Sequence of chain 1.B:
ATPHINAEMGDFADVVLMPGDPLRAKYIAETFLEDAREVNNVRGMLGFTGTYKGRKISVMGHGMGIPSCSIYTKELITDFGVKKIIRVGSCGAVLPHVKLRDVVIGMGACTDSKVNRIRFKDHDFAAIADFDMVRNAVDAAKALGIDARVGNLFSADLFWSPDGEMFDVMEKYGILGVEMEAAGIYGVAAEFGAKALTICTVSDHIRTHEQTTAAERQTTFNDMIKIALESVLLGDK

The small molecule below binds the protein below.
Small molecule (SMILES): Nc1ncnc2c([C@@H]3O[C@H](CO)[C@@H](O)[C@H]3O)n[nH]c12

Sequence of chain 1.C:
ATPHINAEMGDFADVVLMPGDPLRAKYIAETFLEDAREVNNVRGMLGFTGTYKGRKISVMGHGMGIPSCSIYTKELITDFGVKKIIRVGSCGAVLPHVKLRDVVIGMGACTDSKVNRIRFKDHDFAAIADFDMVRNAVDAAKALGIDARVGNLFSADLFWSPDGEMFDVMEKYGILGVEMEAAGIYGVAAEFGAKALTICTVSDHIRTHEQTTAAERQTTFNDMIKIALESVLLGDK

Binding-site contacts:
Ligand atom O2' contacts residue GLU181 of chain 1.B at 2.4 Å (salt-bridge).
Ligand atom N6 contacts residue ASP204 of chain 1.B at 3.1 Å (salt-bridge).
Ligand atom N3 contacts residue MET180 of chain 1.B at 3.5 Å.
Ligand atom C4' contacts residue ARG43 of chain 1.C at 3.6 Å.
Ligand atom O3' contacts residue SO41 of chain 1.E at 2.6 Å (h-bond).
Ligand atom N8 contacts residue SER90 of chain 1.B at 3.1 Å (h-bond).
Ligand atom O4' contacts residue ARG43 of chain 1.C at 3.5 Å (salt-bridge).
Ligand atom N6 contacts residue ILE206 of chain 1.B at 3.7 Å.
Ligand atom N7 contacts residue CYS91 of chain 1.B at 3.6 Å.
Ligand atom O4' contacts residue SER90 of chain 1.B at 3.3 Å (h-bond).
Ligand atom N7 contacts residue ASP204 of chain 1.B at 3.1 Å (salt-bridge).
Ligand atom O2' contacts residue ARG87 of chain 1.B at 3.0 Å (salt-bridge).
Ligand atom C2' contacts residue SO41 of chain 1.E at 3.5 Å.
Ligand atom C6 contacts residue VAL178 of chain 1.B at 3.5 Å (hydrophobic).
Ligand atom O4' contacts residue SO41 of chain 1.E at 3.1 Å (h-bond).
Ligand atom O2' contacts residue GLU179 of chain 1.B at 3.3 Å.
Ligand atom O2' contacts residue MET180 of chain 1.B at 3.1 Å (h-bond).
Ligand atom C5 contacts residue VAL178 of chain 1.B at 3.5 Å (hydrophobic).
Ligand atom O5' contacts residue HIS4 of chain 1.C at 2.6 Å (h-bond).
Ligand atom N7 contacts residue GLY92 of chain 1.B at 3.6 Å.
Ligand atom C5' contacts residue HIS4 of chain 1.C at 3.2 Å.
Ligand atom N3 contacts residue VAL178 of chain 1.B at 3.7 Å.
Ligand atom C1' contacts residue SO41 of chain 1.E at 3.1 Å.
Ligand atom O5' contacts residue PHE159 of chain 1.B at 3.5 Å.
Ligand atom O5' contacts residue ARG43 of chain 1.C at 3.6 Å.
Ligand atom C3' contacts residue SO41 of chain 1.E at 3.5 Å.
Ligand atom C2' contacts residue GLU181 of chain 1.B at 3.6 Å.
Ligand atom C1' contacts residue SER90 of chain 1.B at 3.5 Å.
Ligand atom O3' contacts residue GLU181 of chain 1.B at 2.5 Å (salt-bridge).
Ligand atom N1 contacts residue VAL178 of chain 1.B at 3.7 Å.
Ligand atom O3' contacts residue MET64 of chain 1.B at 3.7 Å.
Ligand atom C3' contacts residue GLU181 of chain 1.B at 3.5 Å.
Ligand atom C9 contacts residue SER90 of chain 1.B at 3.7 Å.
Ligand atom C4' contacts residue SO41 of chain 1.E at 3.4 Å.
Ligand atom N3 contacts residue GLU179 of chain 1.B at 3.6 Å.
Ligand atom C2' contacts residue MET180 of chain 1.B at 3.7 Å (hydrophobic).
Ligand atom C2 contacts residue PHE159 of chain 1.B at 3.7 Å (hydrophobic).
Ligand atom O2' contacts residue SO41 of chain 1.E at 3.1 Å (h-bond).
Ligand atom C4 contacts residue VAL178 of chain 1.B at 3.6 Å (hydrophobic).
Ligand atom N6 contacts residue GLY92 of chain 1.B at 3.7 Å.